The small molecule below binds the protein below.
Small molecule (SMILES): CC(=O)N[C@@H]1[C@@H](O)[C@H](O)[C@@H](CO)O[C@H]1O

Sequence of chain 1.A:
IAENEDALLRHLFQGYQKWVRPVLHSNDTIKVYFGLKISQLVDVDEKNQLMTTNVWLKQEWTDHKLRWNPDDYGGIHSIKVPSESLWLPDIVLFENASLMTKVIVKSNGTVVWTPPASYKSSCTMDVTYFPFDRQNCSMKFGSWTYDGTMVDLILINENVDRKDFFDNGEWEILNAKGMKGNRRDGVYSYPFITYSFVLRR

Binding-site contacts:
Ligand atom C5 contacts residue ASN150 of chain 1.A at 3.6 Å.
Ligand atom C5 contacts residue VAL212 of chain 1.A at 4.4 Å (hydrophobic).
Ligand atom C3 contacts residue ASN150 of chain 1.A at 3.9 Å.
Ligand atom C1 contacts residue ASP140 of chain 1.A at 3.9 Å.
Ligand atom C8 contacts residue ASN150 of chain 1.A at 4.3 Å.
Ligand atom C2 contacts residue ASP140 of chain 1.A at 4.5 Å.
Ligand atom O5 contacts residue VAL212 of chain 1.A at 4.1 Å.
Ligand atom O7 contacts residue ASN150 of chain 1.A at 2.3 Å (h-bond).
Ligand atom C3 contacts residue ASP140 of chain 1.A at 4.3 Å.
Ligand atom N2 contacts residue ASN150 of chain 1.A at 3.0 Å (h-bond).
Ligand atom C1 contacts residue ASN150 of chain 1.A at 1.4 Å.
Ligand atom C5 contacts residue ASP140 of chain 1.A at 4.3 Å.
Ligand atom O5 contacts residue ASN150 of chain 1.A at 2.3 Å (h-bond).
Ligand atom C6 contacts residue VAL212 of chain 1.A at 3.6 Å (hydrophobic).
Ligand atom N2 contacts residue ASP140 of chain 1.A at 4.4 Å.
Ligand atom O6 contacts residue VAL212 of chain 1.A at 3.9 Å.
Ligand atom C8 contacts residue THR138 of chain 1.A at 4.4 Å.
Ligand atom C2 contacts residue ASN150 of chain 1.A at 2.5 Å.
Ligand atom O7 contacts residue THR138 of chain 1.A at 4.2 Å.
Ligand atom C4 contacts residue ASN150 of chain 1.A at 4.2 Å.
Ligand atom C7 contacts residue ASN150 of chain 1.A at 2.9 Å.